Binding-site contacts:
Ligand atom N3 contacts residue PHE103 of chain 1.A at 3.5 Å.
Ligand atom C6 contacts residue ARG63 of chain 1.A at 3.5 Å.
Ligand atom O4 contacts residue GOL1 of chain 1.D at 2.5 Å (h-bond).
Ligand atom C4 contacts residue PHE103 of chain 1.A at 3.5 Å (hydrophobic).
Ligand atom N3 contacts residue PHE104 of chain 1.A at 2.8 Å (h-bond).
Ligand atom C6 contacts residue PHE103 of chain 1.A at 3.3 Å (hydrophobic).
Ligand atom C4 contacts residue PHE103 of chain 1.A at 3.5 Å (hydrophobic).
Ligand atom O4 contacts residue VAL60 of chain 1.A at 3.5 Å (h-bond).
Ligand atom O2' contacts residue THR102 of chain 1.A at 2.3 Å (h-bond).
Ligand atom C2 contacts residue PHE104 of chain 1.A at 3.6 Å (hydrophobic).
Ligand atom C2 contacts residue SER58 of chain 1.A at 3.6 Å.
Ligand atom O2 contacts residue PHE104 of chain 1.A at 2.9 Å (h-bond).
Ligand atom N1 contacts residue PHE103 of chain 1.A at 3.3 Å.
Ligand atom O4 contacts residue SER59 of chain 1.A at 3.5 Å.
Ligand atom C4' contacts residue PRO206 of chain 1.A at 3.2 Å (hydrophobic).
Ligand atom O4' contacts residue ALA205 of chain 1.A at 3.6 Å (h-bond).
Ligand atom O4' contacts residue GLY209 of chain 1.A at 3.3 Å (h-bond).
Ligand atom C2 contacts residue PHE103 of chain 1.A at 3.5 Å (hydrophobic).
Ligand atom C1' contacts residue GLY207 of chain 1.A at 3.4 Å.
Ligand atom O4' contacts residue PRO206 of chain 1.A at 3.5 Å (h-bond).
Ligand atom O4' contacts residue TYR208 of chain 1.A at 3.6 Å.
Ligand atom C4 contacts residue TYR208 of chain 1.A at 3.5 Å (hydrophobic).
Ligand atom C2 contacts residue TYR208 of chain 1.A at 3.4 Å (hydrophobic).
Ligand atom C5' contacts residue PRO206 of chain 1.A at 3.6 Å (hydrophobic).
Ligand atom C2' contacts residue THR102 of chain 1.A at 3.1 Å.
Ligand atom N3 contacts residue SER58 of chain 1.A at 3.5 Å (h-bond).
Ligand atom O4 contacts residue ARG63 of chain 1.A at 2.8 Å (salt-bridge).
Ligand atom O4 contacts residue PHE104 of chain 1.A at 3.5 Å (h-bond).
Ligand atom N3 contacts residue TYR208 of chain 1.A at 3.3 Å (h-bond).
Ligand atom N1 contacts residue TYR208 of chain 1.A at 3.5 Å.
Ligand atom O2 contacts residue SER58 of chain 1.A at 3.5 Å (h-bond).
Ligand atom N1 contacts residue ARG63 of chain 1.A at 3.4 Å (salt-bridge).
Ligand atom N2 contacts residue GLU55 of chain 1.A at 2.7 Å (salt-bridge).
Ligand atom C5 contacts residue PHE103 of chain 1.A at 3.3 Å (hydrophobic).
Ligand atom O5' contacts residue PRO155 of chain 1.A at 3.1 Å.
Ligand atom C4 contacts residue PHE104 of chain 1.A at 3.6 Å (hydrophobic).
Ligand atom O4' contacts residue GLY207 of chain 1.A at 3.6 Å.
Ligand atom O2 contacts residue GLY207 of chain 1.A at 3.5 Å (h-bond).
Ligand atom O4' contacts residue PHE103 of chain 1.A at 3.5 Å.
Ligand atom N6 contacts residue PHE103 of chain 1.A at 3.3 Å.

A small-molecule ligand and the protein it binds are described below.
Small molecule (SMILES): Nc1nc(=O)c2ncn([C@@H]3O[C@H](CO[P](=O)(O)O[C@H]4[C@@H](O)[C@H](n5ccc(=O)[nH]c5=O)O[C@@H]4CO[P](=O)(O)O[C@H]4[C@@H](O)[C@H](n5ccc(=O)[nH]c5=O)O[C@@H]4CO)[C@@H](O[P](=O)(O)OC[C@H]4O[C@@H](n5ccc(=O)[nH]c5=O)[C@H](O)[C@@H]4O[P](=O)(O)OC[C@H]4O[C@@H](n5cnc6c(N)ncnc65)[C@H](O)[C@@H]4O[P](=O)(O)OC[C@H]4O[C@@H](n5ccc(=O)[nH]c5=O)[C@H](O)[C@@H]4O)[C@H]3O)c2[nH]1

Sequence of chain 1.A:
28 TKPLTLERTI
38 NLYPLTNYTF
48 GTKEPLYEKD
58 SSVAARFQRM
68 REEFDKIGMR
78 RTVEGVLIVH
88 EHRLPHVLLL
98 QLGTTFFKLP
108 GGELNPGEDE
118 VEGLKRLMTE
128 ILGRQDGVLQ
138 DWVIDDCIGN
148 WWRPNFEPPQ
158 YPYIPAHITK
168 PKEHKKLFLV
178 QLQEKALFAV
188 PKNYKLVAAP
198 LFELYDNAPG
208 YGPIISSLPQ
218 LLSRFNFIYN